The protein below binds the small molecule below.
Small molecule (SMILES): CCCCCCO[C@@H]1O[C@H](CO)[C@H](O)[C@H](O)[C@H]1O[C@@H]1O[C@@H](C)[C@@H](O)[C@@H](O)[C@@H]1O

Binding-site contacts:
Ligand atom C2' contacts residue LEU261 of chain 1.A at 3.9 Å (hydrophobic).
Ligand atom O1 contacts residue HIS165 of chain 1.A at 3.5 Å (h-bond).
Ligand atom O5 contacts residue HIS165 of chain 1.A at 3.1 Å.
Ligand atom O4 contacts residue ASP258 of chain 1.A at 2.6 Å (salt-bridge).
Ligand atom O3 contacts residue UDP1 of chain 1.D at 2.8 Å (h-bond).
Ligand atom C6 contacts residue THR177 of chain 1.A at 3.3 Å.
Ligand atom O5 contacts residue PHE168 of chain 1.A at 3.9 Å.
Ligand atom O4 contacts residue MET198 of chain 1.A at 4.0 Å.
Ligand atom C1 contacts residue MET198 of chain 1.A at 3.6 Å (hydrophobic).
Ligand atom C4 contacts residue TRP232 of chain 1.A at 3.6 Å (hydrophobic).
Ligand atom C2 contacts residue HIS165 of chain 1.A at 3.8 Å.
Ligand atom C6 contacts residue TRP232 of chain 1.A at 3.4 Å (hydrophobic).
Ligand atom O1 contacts residue SER167 of chain 1.A at 3.7 Å.
Ligand atom C4 contacts residue ASP258 of chain 1.A at 3.3 Å.
Ligand atom O5 contacts residue MET198 of chain 1.A at 2.9 Å.
Ligand atom O4 contacts residue GLU235 of chain 1.A at 2.6 Å (salt-bridge).
Ligand atom C6 contacts residue PRO166 of chain 1.A at 3.8 Å (hydrophobic).
Ligand atom C2 contacts residue MET198 of chain 1.A at 3.9 Å (hydrophobic).
Ligand atom C4 contacts residue GLU235 of chain 1.A at 3.4 Å.
Ligand atom C1' contacts residue SER167 of chain 1.A at 3.4 Å.
Ligand atom C6 contacts residue TYR196 of chain 1.A at 3.7 Å (hydrophobic).
Ligand atom C1 contacts residue UDP1 of chain 1.D at 3.8 Å.
Ligand atom O3 contacts residue ASP258 of chain 1.A at 3.9 Å.
Ligand atom O4 contacts residue ALA275 of chain 1.A at 4.0 Å.
Ligand atom C3 contacts residue TRP232 of chain 1.A at 3.9 Å (hydrophobic).
Ligand atom O2 contacts residue UDP1 of chain 1.D at 2.6 Å (h-bond).
Ligand atom O6 contacts residue TRP232 of chain 1.A at 3.4 Å (h-bond).
Ligand atom O3 contacts residue MET198 of chain 1.A at 3.7 Å.
Ligand atom C3 contacts residue UDP1 of chain 1.D at 4.0 Å.
Ligand atom O4 contacts residue HIS165 of chain 1.A at 2.8 Å.
Ligand atom C4 contacts residue HIS165 of chain 1.A at 3.8 Å.
Ligand atom C6 contacts residue GLU235 of chain 1.A at 3.5 Å.
Ligand atom C6 contacts residue PHE168 of chain 1.A at 3.9 Å (hydrophobic).
Ligand atom O6 contacts residue PHE168 of chain 1.A at 3.3 Å.
Ligand atom C1 contacts residue HIS165 of chain 1.A at 3.8 Å.
Ligand atom C5 contacts residue TRP232 of chain 1.A at 3.7 Å (hydrophobic).
Ligand atom C5 contacts residue HIS165 of chain 1.A at 3.9 Å.
Ligand atom C2' contacts residue SER167 of chain 1.A at 3.6 Å.
Ligand atom O6 contacts residue THR177 of chain 1.A at 2.8 Å (h-bond).
Ligand atom C2 contacts residue UDP1 of chain 1.D at 3.3 Å.

Sequence of chain 1.A:
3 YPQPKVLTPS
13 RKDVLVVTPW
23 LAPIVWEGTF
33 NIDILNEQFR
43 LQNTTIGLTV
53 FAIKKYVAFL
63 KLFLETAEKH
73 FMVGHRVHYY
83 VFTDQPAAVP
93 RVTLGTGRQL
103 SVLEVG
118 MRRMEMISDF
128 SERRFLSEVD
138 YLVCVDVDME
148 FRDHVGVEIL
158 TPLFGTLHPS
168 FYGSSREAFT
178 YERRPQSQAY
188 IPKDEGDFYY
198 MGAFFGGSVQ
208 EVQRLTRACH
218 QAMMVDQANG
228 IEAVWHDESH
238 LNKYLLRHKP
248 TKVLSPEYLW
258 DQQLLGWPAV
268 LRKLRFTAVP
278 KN